Sequence of chain 1.H:
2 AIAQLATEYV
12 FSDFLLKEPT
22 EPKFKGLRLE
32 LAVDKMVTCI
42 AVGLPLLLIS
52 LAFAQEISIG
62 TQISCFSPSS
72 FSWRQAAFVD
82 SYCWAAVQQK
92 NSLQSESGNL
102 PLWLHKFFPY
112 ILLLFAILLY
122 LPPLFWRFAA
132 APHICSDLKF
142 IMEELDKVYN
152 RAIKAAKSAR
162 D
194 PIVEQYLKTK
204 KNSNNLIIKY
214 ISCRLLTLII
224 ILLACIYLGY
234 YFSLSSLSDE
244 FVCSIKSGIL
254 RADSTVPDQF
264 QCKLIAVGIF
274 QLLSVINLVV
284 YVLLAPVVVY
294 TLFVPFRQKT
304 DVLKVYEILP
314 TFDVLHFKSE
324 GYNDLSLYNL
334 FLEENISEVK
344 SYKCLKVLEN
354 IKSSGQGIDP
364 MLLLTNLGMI

Binding-site contacts:
Ligand atom C11 contacts residue LEU101 of chain 1.H at 4.3 Å (hydrophobic).
Ligand atom C17 contacts residue TYR233 of chain 1.H at 4.3 Å (hydrophobic).
Ligand atom C1 contacts residue LEU101 of chain 1.H at 4.0 Å (hydrophobic).
Ligand atom C7 contacts residue CLR1 of chain 1.IB at 3.8 Å.
Ligand atom C27 contacts residue LEU226 of chain 1.H at 4.3 Å (hydrophobic).
Ligand atom C12 contacts residue PTY1 of chain 1.EB at 3.2 Å.
Ligand atom C20 contacts residue PTY1 of chain 1.EB at 3.9 Å.
Ligand atom C24 contacts residue PTY1 of chain 1.EB at 4.4 Å.
Ligand atom C27 contacts residue PTY1 of chain 1.EB at 3.2 Å.
Ligand atom C27 contacts residue PHE116 of chain 1.H at 3.9 Å (hydrophobic).
Ligand atom C26 contacts residue PTY1 of chain 1.EB at 4.3 Å.
Ligand atom C11 contacts residue PTY1 of chain 1.EB at 3.4 Å.
Ligand atom C25 contacts residue PTY1 of chain 1.EB at 4.2 Å.
Ligand atom C15 contacts residue CLR1 of chain 1.IB at 4.2 Å.
Ligand atom C7 contacts residue TYR233 of chain 1.H at 4.5 Å (hydrophobic).
Ligand atom O1 contacts residue PTY1 of chain 1.EB at 4.0 Å.
Ligand atom C24 contacts residue LEU226 of chain 1.H at 4.2 Å (hydrophobic).
Ligand atom C24 contacts residue TYR230 of chain 1.H at 4.1 Å (hydrophobic).
Ligand atom C1 contacts residue PTY1 of chain 1.EB at 3.9 Å.
Ligand atom C15 contacts residue TYR233 of chain 1.H at 4.2 Å (hydrophobic).
Ligand atom C23 contacts residue ILE229 of chain 1.H at 4.5 Å (hydrophobic).
Ligand atom C25 contacts residue LEU226 of chain 1.H at 4.1 Å (hydrophobic).
Ligand atom C21 contacts residue TYR230 of chain 1.H at 3.4 Å (hydrophobic).
Ligand atom C22 contacts residue ILE229 of chain 1.H at 4.0 Å (hydrophobic).
Ligand atom C6 contacts residue CLR1 of chain 1.IB at 4.3 Å.
Ligand atom C21 contacts residue PTY1 of chain 1.EB at 3.5 Å.
Ligand atom C16 contacts residue TYR233 of chain 1.H at 4.1 Å (hydrophobic).
Ligand atom C9 contacts residue LEU101 of chain 1.H at 4.5 Å (hydrophobic).
Ligand atom C12 contacts residue LEU101 of chain 1.H at 4.5 Å (hydrophobic).
Ligand atom C2 contacts residue PTY1 of chain 1.EB at 4.3 Å.

This small molecule binds to this protein.
Small molecule (SMILES): CC(C)CCC[C@@H](C)[C@H]1CC[C@H]2[C@@H]3CC=C4C[C@@H](O)CC[C@]4(C)[C@H]3CC[C@]12C